Sequence of chain 1.A:
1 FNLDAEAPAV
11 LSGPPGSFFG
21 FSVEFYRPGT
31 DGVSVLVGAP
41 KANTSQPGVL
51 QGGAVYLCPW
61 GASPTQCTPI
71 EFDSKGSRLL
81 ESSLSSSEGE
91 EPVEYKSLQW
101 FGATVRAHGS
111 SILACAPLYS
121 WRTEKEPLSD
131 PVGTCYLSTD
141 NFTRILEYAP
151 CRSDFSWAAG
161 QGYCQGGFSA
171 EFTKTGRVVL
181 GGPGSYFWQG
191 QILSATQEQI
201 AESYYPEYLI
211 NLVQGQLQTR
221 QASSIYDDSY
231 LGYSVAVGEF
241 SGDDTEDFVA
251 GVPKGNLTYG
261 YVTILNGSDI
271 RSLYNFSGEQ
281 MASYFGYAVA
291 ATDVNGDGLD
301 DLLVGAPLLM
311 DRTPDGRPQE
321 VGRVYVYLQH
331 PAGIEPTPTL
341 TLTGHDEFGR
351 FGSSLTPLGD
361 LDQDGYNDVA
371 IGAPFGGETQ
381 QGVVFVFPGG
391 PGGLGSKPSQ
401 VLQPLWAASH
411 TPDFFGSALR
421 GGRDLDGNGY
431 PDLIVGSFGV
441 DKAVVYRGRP

A protein and the small-molecule ligand that binds it are described below.
Small molecule (SMILES): CC(=O)N[C@H]1[C@H](O[C@H]2[C@H](O)[C@@H](NC(C)=O)CO[C@@H]2CO)O[C@H](CO)[C@@H](O[C@@H]2O[C@H](CO[C@H]3O[C@H](CO)[C@@H](O)[C@H](O[C@H]4O[C@H](CO)[C@@H](O)[C@H](O)[C@@H]4O)[C@@H]3O)[C@@H](O)[C@H](O[C@H]3O[C@H](CO)[C@@H](O)[C@H](O)[C@@H]3O)[C@@H]2O)[C@@H]1O

Binding-site contacts:
Ligand atom C7 contacts residue ASN275 of chain 1.A at 3.4 Å.
Ligand atom C5 contacts residue ASN275 of chain 1.A at 3.6 Å.
Ligand atom C5 contacts residue ARG220 of chain 1.A at 4.1 Å.
Ligand atom C3 contacts residue SER272 of chain 1.A at 4.0 Å.
Ligand atom C2 contacts residue ASN275 of chain 1.A at 2.4 Å.
Ligand atom C1 contacts residue ASN275 of chain 1.A at 1.4 Å.
Ligand atom C8 contacts residue SER272 of chain 1.A at 3.5 Å.
Ligand atom C8 contacts residue ALA222 of chain 1.A at 3.9 Å (hydrophobic).
Ligand atom C6 contacts residue TYR226 of chain 1.A at 3.8 Å (hydrophobic).
Ligand atom C6 contacts residue TYR261 of chain 1.A at 3.6 Å (hydrophobic).
Ligand atom O5 contacts residue ASN275 of chain 1.A at 2.3 Å (h-bond).
Ligand atom C7 contacts residue SER272 of chain 1.A at 3.7 Å.
Ligand atom N2 contacts residue ASN275 of chain 1.A at 2.9 Å (h-bond).
Ligand atom C1 contacts residue TYR226 of chain 1.A at 4.0 Å (hydrophobic).
Ligand atom C8 contacts residue LEU273 of chain 1.A at 3.6 Å (hydrophobic).
Ligand atom C5 contacts residue TYR261 of chain 1.A at 4.0 Å (hydrophobic).
Ligand atom C3 contacts residue TYR226 of chain 1.A at 3.8 Å (hydrophobic).
Ligand atom C2 contacts residue SER272 of chain 1.A at 3.7 Å.
Ligand atom C3 contacts residue ASN275 of chain 1.A at 3.8 Å.
Ligand atom O6 contacts residue SER223 of chain 1.A at 3.6 Å.
Ligand atom N2 contacts residue TYR226 of chain 1.A at 3.7 Å.
Ligand atom C6 contacts residue ARG220 of chain 1.A at 4.2 Å.
Ligand atom C6 contacts residue GLN221 of chain 1.A at 3.9 Å.
Ligand atom C7 contacts residue ALA222 of chain 1.A at 4.0 Å (hydrophobic).
Ligand atom C6 contacts residue SER223 of chain 1.A at 3.5 Å.
Ligand atom C1 contacts residue SER272 of chain 1.A at 4.0 Å.
Ligand atom C1 contacts residue ARG220 of chain 1.A at 3.3 Å.
Ligand atom C6 contacts residue ALA222 of chain 1.A at 3.4 Å (hydrophobic).
Ligand atom O2 contacts residue ARG220 of chain 1.A at 3.4 Å (salt-bridge).
Ligand atom N2 contacts residue ALA222 of chain 1.A at 3.9 Å.
Ligand atom N2 contacts residue SER272 of chain 1.A at 2.8 Å (h-bond).
Ligand atom O7 contacts residue ASN275 of chain 1.A at 3.5 Å (h-bond).
Ligand atom O6 contacts residue ARG220 of chain 1.A at 3.6 Å.
Ligand atom O6 contacts residue TYR226 of chain 1.A at 3.8 Å.
Ligand atom O3 contacts residue ALA222 of chain 1.A at 3.4 Å.
Ligand atom C8 contacts residue TYR226 of chain 1.A at 3.8 Å (hydrophobic).
Ligand atom O5 contacts residue ARG220 of chain 1.A at 2.9 Å (salt-bridge).
Ligand atom C2 contacts residue ARG220 of chain 1.A at 4.0 Å.
Ligand atom C8 contacts residue TYR274 of chain 1.A at 4.0 Å (hydrophobic).
Ligand atom O6 contacts residue ALA222 of chain 1.A at 3.1 Å (h-bond).